A protein and the small-molecule ligand that binds it are described below.
Small molecule (SMILES): O=c1ccn([C@@H]2O[C@H](CO[P](=O)(O)O[P](=O)(O)O[C@H]3O[C@H](CO)[C@H](O)[C@H](O)[C@H]3O)[C@@H](O)[C@H]2O)c(=O)[nH]1

Binding-site contacts:
Ligand atom O5' contacts residue GLY65 of chain 1.B at 3.3 Å (h-bond).
Ligand atom O1A contacts residue ARG330 of chain 1.B at 2.7 Å (salt-bridge).
Ligand atom C5' contacts residue ARG330 of chain 1.B at 3.3 Å.
Ligand atom C1' contacts residue ARG330 of chain 1.B at 3.3 Å.
Ligand atom C5 contacts residue PHE161 of chain 1.B at 3.5 Å (hydrophobic).
Ligand atom O2D contacts residue ASN166 of chain 1.B at 2.6 Å (h-bond).
Ligand atom O1B contacts residue TYR456 of chain 1.B at 2.6 Å (h-bond).
Ligand atom O3A contacts residue TYR456 of chain 1.B at 3.2 Å (h-bond).
Ligand atom O4' contacts residue ASN210 of chain 1.B at 3.3 Å (h-bond).
Ligand atom O4' contacts residue FDA1 of chain 1.I at 2.6 Å (h-bond).
Ligand atom O2 contacts residue VAL186 of chain 1.B at 3.4 Å.
Ligand atom O4 contacts residue PHE161 of chain 1.B at 3.3 Å.
Ligand atom O5' contacts residue ARG330 of chain 1.B at 3.0 Å (salt-bridge).
Ligand atom O2B contacts residue TYR422 of chain 1.B at 3.1 Å (h-bond).
Ligand atom O6' contacts residue GLY65 of chain 1.B at 3.4 Å (h-bond).
Ligand atom C4 contacts residue TYR107 of chain 1.B at 3.5 Å (hydrophobic).
Ligand atom N3 contacts residue GLN110 of chain 1.B at 2.9 Å (h-bond).
Ligand atom O4 contacts residue VAL98 of chain 1.B at 3.4 Å.
Ligand atom O4 contacts residue PHE109 of chain 1.B at 3.1 Å (h-bond).
Ligand atom N3 contacts residue PHE161 of chain 1.B at 3.2 Å.
Ligand atom O1A contacts residue TYR320 of chain 1.B at 2.7 Å (h-bond).
Ligand atom PB contacts residue TYR456 of chain 1.B at 3.3 Å.
Ligand atom O2 contacts residue GLN110 of chain 1.B at 2.9 Å (h-bond).
Ligand atom C4' contacts residue ASN210 of chain 1.B at 3.4 Å.
Ligand atom O3' contacts residue ARG185 of chain 1.B at 3.3 Å (salt-bridge).
Ligand atom C4 contacts residue PHE161 of chain 1.B at 3.1 Å (hydrophobic).
Ligand atom O3D contacts residue TRP170 of chain 1.B at 3.3 Å (h-bond).
Ligand atom O3B contacts residue ARG330 of chain 1.B at 2.5 Å (salt-bridge).
Ligand atom O2B contacts residue ARG330 of chain 1.B at 3.4 Å (salt-bridge).
Ligand atom O3' contacts residue PHE69 of chain 1.B at 2.9 Å.
Ligand atom C4' contacts residue FDA1 of chain 1.I at 3.4 Å.
Ligand atom O2' contacts residue ARG185 of chain 1.B at 3.3 Å (salt-bridge).
Ligand atom O4D contacts residue ARG185 of chain 1.B at 2.9 Å (salt-bridge).
Ligand atom O4 contacts residue TYR107 of chain 1.B at 3.2 Å.
Ligand atom O5' contacts residue FDA1 of chain 1.I at 3.3 Å (h-bond).
Ligand atom C5 contacts residue TYR107 of chain 1.B at 3.5 Å (hydrophobic).
Ligand atom O4' contacts residue PHE69 of chain 1.B at 3.3 Å.
Ligand atom C1' contacts residue FDA1 of chain 1.I at 3.3 Å.
Ligand atom O3D contacts residue ASN166 of chain 1.B at 3.1 Å (h-bond).
Ligand atom C2' contacts residue FDA1 of chain 1.I at 3.2 Å.

Sequence of chain 1.B:
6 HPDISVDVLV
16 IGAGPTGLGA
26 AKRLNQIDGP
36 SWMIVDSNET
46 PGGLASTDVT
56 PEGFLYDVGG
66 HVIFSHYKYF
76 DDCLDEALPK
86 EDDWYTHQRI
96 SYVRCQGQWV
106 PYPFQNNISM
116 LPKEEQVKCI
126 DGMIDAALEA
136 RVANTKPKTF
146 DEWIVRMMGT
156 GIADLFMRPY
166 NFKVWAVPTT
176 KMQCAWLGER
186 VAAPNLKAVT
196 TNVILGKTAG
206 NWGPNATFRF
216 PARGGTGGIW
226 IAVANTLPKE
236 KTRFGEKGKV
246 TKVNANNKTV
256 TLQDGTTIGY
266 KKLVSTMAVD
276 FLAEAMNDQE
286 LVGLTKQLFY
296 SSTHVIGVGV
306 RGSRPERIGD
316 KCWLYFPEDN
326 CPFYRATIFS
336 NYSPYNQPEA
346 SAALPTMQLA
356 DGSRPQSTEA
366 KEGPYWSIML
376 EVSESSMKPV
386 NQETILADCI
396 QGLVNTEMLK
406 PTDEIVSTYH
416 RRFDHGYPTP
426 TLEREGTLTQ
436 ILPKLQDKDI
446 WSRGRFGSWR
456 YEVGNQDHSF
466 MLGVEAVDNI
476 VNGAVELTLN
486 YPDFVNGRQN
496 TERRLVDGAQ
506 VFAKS